Binding-site contacts:
Ligand atom CAL contacts residue TYR48 of chain 1.G at 3.5 Å (hydrophobic).
Ligand atom C1 contacts residue PHE1 of chain 1.G at 3.6 Å (hydrophobic).
Ligand atom C6 contacts residue ASN46 of chain 1.G at 3.1 Å.
Ligand atom C4 contacts residue GLN133 of chain 1.G at 3.7 Å.
Ligand atom O5 contacts residue ASP47 of chain 1.G at 3.7 Å.
Ligand atom O3 contacts residue GLN133 of chain 1.G at 3.0 Å (h-bond).
Ligand atom C6 contacts residue ASP54 of chain 1.G at 3.4 Å.
Ligand atom O6 contacts residue ASN46 of chain 1.G at 3.0 Å (h-bond).
Ligand atom FAK contacts residue THR51 of chain 1.G at 3.5 Å.
Ligand atom FAK contacts residue TYR48 of chain 1.G at 3.4 Å.
Ligand atom CAJ contacts residue TYR48 of chain 1.G at 3.2 Å (hydrophobic).
Ligand atom O6 contacts residue PHE1 of chain 1.G at 2.8 Å (h-bond).
Ligand atom CAG contacts residue TYR48 of chain 1.G at 3.6 Å (hydrophobic).
Ligand atom O3 contacts residue ASP140 of chain 1.G at 2.9 Å (salt-bridge).
Ligand atom C5 contacts residue PHE1 of chain 1.G at 3.6 Å (hydrophobic).
Ligand atom C4 contacts residue ASP54 of chain 1.G at 3.2 Å.
Ligand atom O4 contacts residue ASP54 of chain 1.G at 2.4 Å (salt-bridge).
Ligand atom FAJ contacts residue TYR48 of chain 1.G at 3.2 Å.
Ligand atom FAL contacts residue ILE52 of chain 1.G at 3.3 Å.
Ligand atom C6 contacts residue ASP47 of chain 1.G at 3.5 Å.
Ligand atom O2 contacts residue ILE13 of chain 1.G at 3.6 Å.
Ligand atom CAF contacts residue ILE52 of chain 1.G at 3.5 Å (hydrophobic).
Ligand atom C2 contacts residue PHE1 of chain 1.G at 3.6 Å (hydrophobic).
Ligand atom O4 contacts residue ASN135 of chain 1.G at 3.2 Å (h-bond).
Ligand atom CAE contacts residue ILE52 of chain 1.G at 3.5 Å (hydrophobic).
Ligand atom CAK contacts residue TYR48 of chain 1.G at 3.5 Å (hydrophobic).
Ligand atom O5 contacts residue PHE1 of chain 1.G at 2.9 Å (h-bond).
Ligand atom O6 contacts residue ASP54 of chain 1.G at 2.5 Å (salt-bridge).
Ligand atom O4 contacts residue GLN133 of chain 1.G at 3.5 Å (h-bond).
Ligand atom CAH contacts residue TYR48 of chain 1.G at 3.5 Å (hydrophobic).
Ligand atom O4 contacts residue ILE52 of chain 1.G at 3.4 Å.
Ligand atom CAC contacts residue TYR48 of chain 1.G at 3.7 Å (hydrophobic).
Ligand atom O6 contacts residue ASP47 of chain 1.G at 2.9 Å (salt-bridge).
Ligand atom O2 contacts residue PHE1 of chain 1.G at 2.6 Å (h-bond).
Ligand atom C6 contacts residue PHE1 of chain 1.G at 3.7 Å (hydrophobic).
Ligand atom CAI contacts residue TYR48 of chain 1.G at 3.3 Å (hydrophobic).
Ligand atom C3 contacts residue ASP140 of chain 1.G at 3.4 Å.
Ligand atom C4 contacts residue PHE1 of chain 1.G at 3.6 Å (hydrophobic).
Ligand atom FAI contacts residue TYR48 of chain 1.G at 3.6 Å.
Ligand atom O3 contacts residue ASN135 of chain 1.G at 3.5 Å (h-bond).

This small molecule binds to this protein.
Small molecule (SMILES): OC[C@H]1O[C@H](Oc2ccc(-c3c(F)c(F)c(F)c(F)c3F)cc2)[C@@H](O)[C@@H](O)[C@@H]1O

Sequence of chain 1.G:
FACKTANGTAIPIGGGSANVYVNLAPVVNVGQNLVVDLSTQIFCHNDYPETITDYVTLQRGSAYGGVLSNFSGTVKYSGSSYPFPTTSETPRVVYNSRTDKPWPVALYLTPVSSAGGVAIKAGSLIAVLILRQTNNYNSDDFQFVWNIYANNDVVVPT